Binding-site contacts:
Ligand atom O1B contacts residue ILE125 of chain 39.A at 3.5 Å.
Ligand atom CL2 contacts residue LEU187 of chain 39.A at 3.9 Å.
Ligand atom C5A contacts residue TYR145 of chain 39.A at 3.8 Å (hydrophobic).
Ligand atom C3B contacts residue ILE125 of chain 39.A at 3.5 Å (hydrophobic).
Ligand atom O1A contacts residue TYR147 of chain 39.A at 4.0 Å.
Ligand atom C3 contacts residue LEU103 of chain 39.A at 4.1 Å (hydrophobic).
Ligand atom C6B contacts residue ILE184 of chain 39.A at 4.1 Å (hydrophobic).
Ligand atom C4A contacts residue TYR145 of chain 39.A at 3.3 Å (hydrophobic).
Ligand atom C1B contacts residue ILE125 of chain 39.A at 3.1 Å (hydrophobic).
Ligand atom O1A contacts residue ILE220 of chain 39.A at 3.6 Å.
Ligand atom N3A contacts residue LEU127 of chain 39.A at 4.1 Å.
Ligand atom CL1 contacts residue ILE239 of chain 39.A at 3.8 Å.
Ligand atom C4B contacts residue ILE220 of chain 39.A at 4.0 Å (hydrophobic).
Ligand atom C5A contacts residue TYR147 of chain 39.A at 4.1 Å (hydrophobic).
Ligand atom CL2 contacts residue TYR147 of chain 39.A at 3.4 Å.
Ligand atom C3B contacts residue ILE220 of chain 39.A at 4.2 Å (hydrophobic).
Ligand atom C2B contacts residue ILE125 of chain 39.A at 3.1 Å (hydrophobic).
Ligand atom CL2 contacts residue ILE184 of chain 39.A at 3.9 Å.
Ligand atom C31 contacts residue GLN104 of chain 39.A at 3.6 Å.
Ligand atom C5A contacts residue MET146 of chain 39.A at 3.7 Å (hydrophobic).
Ligand atom CL1 contacts residue ILE125 of chain 39.A at 3.5 Å.
Ligand atom C31 contacts residue MET195 of chain 39.A at 3.5 Å (hydrophobic).
Ligand atom N3A contacts residue PHE182 of chain 39.A at 4.0 Å.
Ligand atom C5B contacts residue ILE125 of chain 39.A at 3.9 Å (hydrophobic).
Ligand atom C4A contacts residue LEU127 of chain 39.A at 4.0 Å (hydrophobic).
Ligand atom C2C contacts residue MET217 of chain 39.A at 3.7 Å (hydrophobic).
Ligand atom C1C contacts residue LEU103 of chain 39.A at 4.1 Å (hydrophobic).
Ligand atom C2A contacts residue PHE182 of chain 39.A at 4.2 Å (hydrophobic).
Ligand atom C4C contacts residue MET217 of chain 39.A at 4.2 Å (hydrophobic).
Ligand atom C4 contacts residue LEU103 of chain 39.A at 3.4 Å (hydrophobic).
Ligand atom O1 contacts residue MET217 of chain 39.A at 4.2 Å.
Ligand atom C5 contacts residue LEU103 of chain 39.A at 3.8 Å (hydrophobic).
Ligand atom C5B contacts residue TYR147 of chain 39.A at 3.9 Å (hydrophobic).
Ligand atom N2 contacts residue THR102 of chain 39.A at 4.2 Å.
Ligand atom N2 contacts residue ASN215 of chain 39.A at 3.7 Å.
Ligand atom C4A contacts residue ILE220 of chain 39.A at 4.1 Å (hydrophobic).
Ligand atom C2A contacts residue ILE220 of chain 39.A at 3.8 Å (hydrophobic).
Ligand atom C5A contacts residue ILE220 of chain 39.A at 3.9 Å (hydrophobic).
Ligand atom C4B contacts residue ILE125 of chain 39.A at 3.9 Å (hydrophobic).
Ligand atom C6B contacts residue ILE125 of chain 39.A at 3.6 Å (hydrophobic).

A protein and the small-molecule ligand that binds it are described below.
Small molecule (SMILES): Cc1cc(CCCCCOc2c(Cl)cc(C3=NCCO3)cc2Cl)on1

Sequence of chain 39.A:
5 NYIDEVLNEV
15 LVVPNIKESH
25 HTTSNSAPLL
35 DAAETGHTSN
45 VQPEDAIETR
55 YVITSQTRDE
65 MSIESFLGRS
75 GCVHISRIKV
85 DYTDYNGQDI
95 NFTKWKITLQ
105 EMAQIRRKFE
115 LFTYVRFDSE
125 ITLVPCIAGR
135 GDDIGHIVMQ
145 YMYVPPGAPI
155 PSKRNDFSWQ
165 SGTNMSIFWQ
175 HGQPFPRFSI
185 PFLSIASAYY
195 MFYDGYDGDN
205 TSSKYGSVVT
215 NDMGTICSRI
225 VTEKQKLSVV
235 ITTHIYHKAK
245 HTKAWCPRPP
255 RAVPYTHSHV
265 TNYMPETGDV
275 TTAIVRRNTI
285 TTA